Binding-site contacts:
Ligand atom N contacts residue PRO43 of chain 5.B at 4.0 Å.
Ligand atom CG2 contacts residue ARG35 of chain 5.B at 3.4 Å.
Ligand atom O contacts residue ILE25 of chain 5.B at 3.8 Å.
Ligand atom CD1 contacts residue ARG35 of chain 5.B at 4.0 Å.
Ligand atom N contacts residue ARG29 of chain 5.B at 4.2 Å.
Ligand atom CB contacts residue ASP243 of chain 5.B at 4.0 Å.
Ligand atom CD contacts residue GLU39 of chain 5.B at 3.2 Å.
Ligand atom O contacts residue ARG29 of chain 5.B at 3.2 Å (salt-bridge).
Ligand atom C contacts residue ARG29 of chain 5.B at 3.9 Å.
Ligand atom CG contacts residue ARG36 of chain 5.B at 3.8 Å.
Ligand atom NE2 contacts residue GLU39 of chain 5.B at 2.9 Å (salt-bridge).
Ligand atom O contacts residue PRO43 of chain 5.B at 3.8 Å.
Ligand atom CA contacts residue ARG29 of chain 5.B at 3.8 Å.
Ligand atom CG1 contacts residue ARG36 of chain 5.B at 4.0 Å.
Ligand atom N contacts residue ASP243 of chain 5.B at 2.6 Å (salt-bridge).
Ligand atom CA contacts residue ARG29 of chain 5.B at 4.1 Å.
Ligand atom O contacts residue ASP243 of chain 5.B at 4.1 Å.
Ligand atom O contacts residue ARG35 of chain 5.B at 2.7 Å (salt-bridge).
Ligand atom CG2 contacts residue PRO43 of chain 5.B at 3.8 Å (hydrophobic).
Ligand atom CA contacts residue ASP243 of chain 5.B at 3.5 Å.
Ligand atom C contacts residue ASP243 of chain 5.B at 3.8 Å.
Ligand atom CG2 contacts residue ARG36 of chain 5.B at 4.1 Å.
Ligand atom CD1 contacts residue LEU40 of chain 5.B at 3.6 Å (hydrophobic).
Ligand atom CB contacts residue ARG36 of chain 5.B at 3.4 Å.
Ligand atom CD1 contacts residue ARG29 of chain 5.B at 3.5 Å.
Ligand atom OE1 contacts residue GLU39 of chain 5.B at 3.1 Å (salt-bridge).
Ligand atom C contacts residue GLU39 of chain 5.B at 3.6 Å.
Ligand atom O contacts residue GLU39 of chain 5.B at 3.0 Å (salt-bridge).
Ligand atom CD1 contacts residue ARG36 of chain 5.B at 3.6 Å.
Ligand atom CA contacts residue ASP243 of chain 5.B at 3.6 Å.
Ligand atom CD2 contacts residue LEU40 of chain 5.B at 4.1 Å (hydrophobic).
Ligand atom CG1 contacts residue ASP243 of chain 5.B at 3.2 Å.
Ligand atom C contacts residue ASP243 of chain 5.B at 3.5 Å.
Ligand atom CD contacts residue ARG36 of chain 5.B at 3.7 Å.
Ligand atom N contacts residue ARG35 of chain 5.B at 4.0 Å.
Ligand atom OE1 contacts residue PHE37 of chain 5.B at 3.7 Å.
Ligand atom O contacts residue ARG35 of chain 5.B at 4.0 Å.
Ligand atom OE1 contacts residue ARG36 of chain 5.B at 2.9 Å (salt-bridge).
Ligand atom C contacts residue ARG35 of chain 5.B at 3.9 Å.
Ligand atom N contacts residue ASP243 of chain 5.B at 3.2 Å (salt-bridge).

The small molecule below binds the protein below.
Small molecule (SMILES): CC[C@H](C)[C@H](NC(=O)[C@H](CC(C)C)NC(=O)[C@H](CO)NC(=O)CNC(=O)[C@@H](NC(=O)[C@@H](N)[C@@H](C)O)C(C)C)C(=O)N[C@H](C=O)CCC(N)=O

Sequence of chain 5.B:
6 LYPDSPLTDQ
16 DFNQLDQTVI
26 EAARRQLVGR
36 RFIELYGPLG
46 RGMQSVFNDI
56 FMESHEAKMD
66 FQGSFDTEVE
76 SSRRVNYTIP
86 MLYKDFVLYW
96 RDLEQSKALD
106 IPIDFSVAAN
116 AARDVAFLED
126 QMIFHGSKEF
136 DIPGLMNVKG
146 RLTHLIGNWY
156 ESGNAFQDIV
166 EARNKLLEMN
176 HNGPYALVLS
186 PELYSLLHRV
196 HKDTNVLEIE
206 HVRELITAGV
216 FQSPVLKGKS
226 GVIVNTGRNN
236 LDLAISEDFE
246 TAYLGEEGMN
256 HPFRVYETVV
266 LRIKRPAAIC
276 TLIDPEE